Sequence of chain 1.A:
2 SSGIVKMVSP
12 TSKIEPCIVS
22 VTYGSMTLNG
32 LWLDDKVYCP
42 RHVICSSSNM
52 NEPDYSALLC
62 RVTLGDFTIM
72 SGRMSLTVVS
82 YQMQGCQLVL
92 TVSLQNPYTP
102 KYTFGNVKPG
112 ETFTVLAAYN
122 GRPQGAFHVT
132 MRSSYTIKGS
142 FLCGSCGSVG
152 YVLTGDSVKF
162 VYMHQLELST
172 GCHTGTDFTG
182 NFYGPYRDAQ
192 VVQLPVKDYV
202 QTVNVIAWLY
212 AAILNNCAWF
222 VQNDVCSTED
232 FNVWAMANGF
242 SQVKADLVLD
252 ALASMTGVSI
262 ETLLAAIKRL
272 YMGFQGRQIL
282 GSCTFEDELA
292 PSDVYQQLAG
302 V

Binding-site contacts:
Ligand atom N contacts residue CYS147 of chain 1.A at 3.0 Å (h-bond).
Ligand atom O contacts residue GLY145 of chain 1.A at 3.7 Å.
Ligand atom N contacts residue VAL193 of chain 1.A at 3.5 Å (h-bond).
Ligand atom CA contacts residue GLN166 of chain 1.A at 3.5 Å.
Ligand atom N contacts residue GLN166 of chain 1.A at 2.7 Å (h-bond).
Ligand atom CA contacts residue GLU168 of chain 1.A at 3.5 Å.
Ligand atom CA contacts residue GLN191 of chain 1.A at 3.5 Å.
Ligand atom CB contacts residue GLN194 of chain 1.A at 3.7 Å.
Ligand atom C5 contacts residue CYS144 of chain 1.A at 3.4 Å (hydrophobic).
Ligand atom N contacts residue VAL192 of chain 1.A at 3.1 Å (h-bond).
Ligand atom CB contacts residue VAL192 of chain 1.A at 3.3 Å (hydrophobic).
Ligand atom O contacts residue GLU168 of chain 1.A at 2.7 Å (salt-bridge).
Ligand atom CB contacts residue GLN191 of chain 1.A at 3.1 Å.
Ligand atom N contacts residue VAL192 of chain 1.A at 3.3 Å.
Ligand atom C contacts residue GLN191 of chain 1.A at 3.6 Å.
Ligand atom O contacts residue GLN191 of chain 1.A at 3.6 Å.
Ligand atom CA contacts residue CYS147 of chain 1.A at 2.8 Å (hydrophobic).
Ligand atom CD1 contacts residue LEU167 of chain 1.A at 3.6 Å (hydrophobic).
Ligand atom O8 contacts residue HIS165 of chain 1.A at 2.9 Å (h-bond).
Ligand atom N contacts residue GLU168 of chain 1.A at 3.0 Å (salt-bridge).
Ligand atom C contacts residue GLU168 of chain 1.A at 3.7 Å.
Ligand atom N6 contacts residue PHE142 of chain 1.A at 3.3 Å (h-bond).
Ligand atom C27 contacts residue LEU143 of chain 1.A at 3.8 Å (hydrophobic).
Ligand atom C4 contacts residue CYS144 of chain 1.A at 3.5 Å (hydrophobic).
Ligand atom C29 contacts residue GLU168 of chain 1.A at 3.7 Å.
Ligand atom CA contacts residue GLN191 of chain 1.A at 3.6 Å.
Ligand atom O8 contacts residue HIS174 of chain 1.A at 3.7 Å.
Ligand atom O8 contacts residue GLU168 of chain 1.A at 3.4 Å.
Ligand atom N contacts residue GLN191 of chain 1.A at 2.7 Å (h-bond).
Ligand atom C contacts residue GLN166 of chain 1.A at 3.5 Å.
Ligand atom O contacts residue LEU167 of chain 1.A at 3.6 Å.
Ligand atom C20 contacts residue CYS147 of chain 1.A at 1.9 Å (hydrophobic).
Ligand atom O8 contacts residue PHE142 of chain 1.A at 3.8 Å.
Ligand atom C21 contacts residue HIS43 of chain 1.A at 3.4 Å.
Ligand atom C6 contacts residue CYS144 of chain 1.A at 3.7 Å (hydrophobic).
Ligand atom C21 contacts residue CYS147 of chain 1.A at 2.9 Å (hydrophobic).
Ligand atom O1 contacts residue VAL193 of chain 1.A at 3.7 Å.
Ligand atom O contacts residue GLY145 of chain 1.A at 3.7 Å.
Ligand atom O contacts residue GLN191 of chain 1.A at 3.4 Å.
Ligand atom C25 contacts residue CYS147 of chain 1.A at 3.2 Å (hydrophobic).

The protein below binds the small molecule below.
Small molecule (SMILES): Cc1cc(C(=O)N[C@@H](C)C(=O)N[C@H](C(=O)N[C@@H](CC(C)C)C(=O)N[C@H](/C=C/C(=O)OCc2ccccc2)C[C@@H]2CCNC2=O)C(C)C)no1